Binding-site contacts:
Ligand atom O48 contacts residue SER46 of chain 1.N at 3.4 Å.
Ligand atom O48 contacts residue GLY47 of chain 1.N at 2.8 Å (h-bond).
Ligand atom O48 contacts residue THR1 of chain 1.N at 2.3 Å (h-bond).
Ligand atom N41 contacts residue GLY47 of chain 1.N at 2.9 Å (h-bond).
Ligand atom O21 contacts residue THR21 of chain 1.N at 3.7 Å.
Ligand atom C31 contacts residue GLY47 of chain 1.N at 3.4 Å.
Ligand atom N41 contacts residue THR1 of chain 1.N at 3.7 Å.
Ligand atom C38 contacts residue GLY47 of chain 1.N at 3.5 Å.
Ligand atom O60 contacts residue THR1 of chain 1.N at 3.0 Å (h-bond).
Ligand atom C26 contacts residue SER118 of chain 1.H at 3.4 Å.
Ligand atom N30 contacts residue THR21 of chain 1.N at 3.1 Å (h-bond).
Ligand atom C13 contacts residue HIS116 of chain 1.H at 3.7 Å.
Ligand atom C27 contacts residue THR22 of chain 1.N at 3.2 Å.
Ligand atom C46 contacts residue THR20 of chain 1.N at 3.5 Å.
Ligand atom C58 contacts residue THR1 of chain 1.N at 2.5 Å.
Ligand atom C39 contacts residue GLY47 of chain 1.N at 3.6 Å.
Ligand atom C51 contacts residue THR1 of chain 1.N at 1.5 Å.
Ligand atom C58 contacts residue SER168 of chain 1.N at 3.5 Å.
Ligand atom C24 contacts residue THR20 of chain 1.N at 3.8 Å.
Ligand atom C43 contacts residue GLY47 of chain 1.N at 3.4 Å.
Ligand atom C45 contacts residue ARG45 of chain 1.N at 3.5 Å.
Ligand atom C18 contacts residue SER48 of chain 1.N at 3.7 Å.
Ligand atom C43 contacts residue THR1 of chain 1.N at 2.7 Å.
Ligand atom C47 contacts residue THR1 of chain 1.N at 1.4 Å.
Ligand atom O60 contacts residue SER129 of chain 1.N at 3.6 Å.
Ligand atom C23 contacts residue THR21 of chain 1.N at 3.6 Å.
Ligand atom C59 contacts residue SER129 of chain 1.N at 3.7 Å.
Ligand atom C42 contacts residue GLY47 of chain 1.N at 3.7 Å.
Ligand atom C59 contacts residue THR1 of chain 1.N at 2.5 Å.
Ligand atom C26 contacts residue HIS114 of chain 1.H at 3.4 Å.
Ligand atom O29 contacts residue SER48 of chain 1.N at 3.8 Å.
Ligand atom C38 contacts residue SER48 of chain 1.N at 3.8 Å.
Ligand atom O9 contacts residue THR22 of chain 1.N at 3.8 Å.
Ligand atom O29 contacts residue ALA49 of chain 1.N at 3.1 Å (h-bond).
Ligand atom C44 contacts residue THR1 of chain 1.N at 3.7 Å.
Ligand atom N4 contacts residue THR22 of chain 1.N at 3.6 Å.
Ligand atom C42 contacts residue THR1 of chain 1.N at 2.3 Å.
Ligand atom O21 contacts residue THR22 of chain 1.N at 3.5 Å.
Ligand atom O40 contacts residue THR21 of chain 1.N at 3.2 Å (h-bond).
Ligand atom O40 contacts residue THR20 of chain 1.N at 3.4 Å.

This small molecule binds to this protein.
Small molecule (SMILES): CC(C)C[C@H](NC(=O)[C@H](CCc1ccccc1)NC(=O)CN1CCOCC1)C(=O)N[C@@H](Cc1ccccc1)C(=O)N[C@@H](CC(C)C)[C@@H](O)[C@H](C)CO

Sequence of chain 1.H:
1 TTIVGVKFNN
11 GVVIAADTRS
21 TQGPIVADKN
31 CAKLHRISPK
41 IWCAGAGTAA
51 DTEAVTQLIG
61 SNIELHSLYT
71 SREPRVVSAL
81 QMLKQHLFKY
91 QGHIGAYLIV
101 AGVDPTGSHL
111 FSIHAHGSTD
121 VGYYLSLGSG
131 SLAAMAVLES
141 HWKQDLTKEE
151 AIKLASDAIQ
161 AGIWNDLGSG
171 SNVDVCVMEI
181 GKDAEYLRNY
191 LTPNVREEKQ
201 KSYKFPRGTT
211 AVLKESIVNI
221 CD

Sequence of chain 1.N:
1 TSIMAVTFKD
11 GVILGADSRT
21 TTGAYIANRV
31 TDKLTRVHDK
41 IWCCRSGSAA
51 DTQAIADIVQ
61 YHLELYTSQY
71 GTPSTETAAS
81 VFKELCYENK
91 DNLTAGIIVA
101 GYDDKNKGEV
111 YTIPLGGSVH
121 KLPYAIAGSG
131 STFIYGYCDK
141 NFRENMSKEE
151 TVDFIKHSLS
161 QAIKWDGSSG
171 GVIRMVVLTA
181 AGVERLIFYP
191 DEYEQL